Binding-site contacts:
Ligand atom CE2 contacts residue VAL39 of chain 1.B at 3.8 Å (hydrophobic).
Ligand atom NH1 contacts residue ASP115 of chain 1.B at 3.3 Å (salt-bridge).
Ligand atom O contacts residue TRP49 of chain 1.B at 2.9 Å (h-bond).
Ligand atom CA contacts residue ASN116 of chain 1.B at 3.8 Å.
Ligand atom CE1 contacts residue ARG15 of chain 1.B at 3.9 Å.
Ligand atom CB contacts residue TRP72 of chain 1.B at 3.5 Å (hydrophobic).
Ligand atom CZ contacts residue ASP70 of chain 1.B at 3.4 Å.
Ligand atom CB contacts residue ASN116 of chain 1.B at 3.9 Å.
Ligand atom CD1 contacts residue VAL39 of chain 1.B at 3.8 Å (hydrophobic).
Ligand atom CD contacts residue PHE105 of chain 1.B at 3.4 Å (hydrophobic).
Ligand atom CB contacts residue TRP49 of chain 1.B at 3.6 Å (hydrophobic).
Ligand atom CA contacts residue TRP72 of chain 1.B at 3.5 Å (hydrophobic).
Ligand atom CG2 contacts residue ALA82 of chain 1.B at 3.4 Å (hydrophobic).
Ligand atom CE2 contacts residue ALA41 of chain 1.B at 3.7 Å (hydrophobic).
Ligand atom O contacts residue ASN116 of chain 1.B at 3.0 Å (h-bond).
Ligand atom CD1 contacts residue TRP49 of chain 1.B at 3.9 Å (hydrophobic).
Ligand atom C contacts residue ASN116 of chain 1.B at 3.6 Å.
Ligand atom CE1 contacts residue VAL39 of chain 1.B at 3.7 Å (hydrophobic).
Ligand atom OH contacts residue ASP70 of chain 1.B at 2.6 Å (salt-bridge).
Ligand atom OH contacts residue HIS45 of chain 1.B at 3.5 Å.
Ligand atom CG2 contacts residue ASN116 of chain 1.B at 3.8 Å.
Ligand atom CD contacts residue ASP115 of chain 1.B at 3.3 Å.
Ligand atom OH contacts residue ALA41 of chain 1.B at 3.5 Å.
Ligand atom CE2 contacts residue LEU46 of chain 1.B at 3.9 Å (hydrophobic).
Ligand atom CE2 contacts residue ASP70 of chain 1.B at 3.3 Å.
Ligand atom CE1 contacts residue LEU79 of chain 1.B at 3.6 Å (hydrophobic).
Ligand atom CD1 contacts residue ALA82 of chain 1.B at 3.6 Å (hydrophobic).
Ligand atom CB contacts residue ASP115 of chain 1.B at 3.4 Å.
Ligand atom CZ contacts residue LEU79 of chain 1.B at 3.6 Å (hydrophobic).
Ligand atom CG2 contacts residue TRP49 of chain 1.B at 3.8 Å (hydrophobic).
Ligand atom CG contacts residue PHE105 of chain 1.B at 3.7 Å (hydrophobic).
Ligand atom N contacts residue ASN116 of chain 1.B at 2.8 Å (h-bond).
Ligand atom C contacts residue TRP49 of chain 1.B at 3.6 Å (hydrophobic).
Ligand atom CD contacts residue TRP49 of chain 1.B at 3.7 Å (hydrophobic).
Ligand atom CG contacts residue TRP72 of chain 1.B at 3.8 Å (hydrophobic).
Ligand atom OH contacts residue LEU79 of chain 1.B at 3.7 Å.
Ligand atom CZ contacts residue VAL39 of chain 1.B at 3.6 Å (hydrophobic).
Ligand atom CA contacts residue ASN116 of chain 1.B at 3.4 Å.
Ligand atom CD1 contacts residue ASN116 of chain 1.B at 3.9 Å.
Ligand atom CZ contacts residue ARG15 of chain 1.B at 3.5 Å.

Sequence of chain 1.B:
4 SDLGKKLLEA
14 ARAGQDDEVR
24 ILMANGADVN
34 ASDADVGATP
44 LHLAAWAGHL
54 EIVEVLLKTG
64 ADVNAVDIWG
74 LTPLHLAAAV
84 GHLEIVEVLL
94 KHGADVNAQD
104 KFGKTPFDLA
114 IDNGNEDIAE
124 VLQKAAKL

A small-molecule ligand and the protein it binds are described below.
Small molecule (SMILES): CC[C@H](C)[C@@H]1NC(=O)[C@H](CCCNC(N)=[NH2+])NC(=O)[C@H]([C@@H](C)CC)NC(=O)[C@H](CO)NC(=O)[C@H](CCCC[NH3+])NC(=O)[C@@H]2CCCN2C(=O)[C@H]2CCCN2C(=O)[C@H](C)NC(=O)[C@H](Cc2ccc(O)cc2)NC(=O)[C@H](Cc2ccccc2)NC(=O)[C@H](C)NC(=O)[C@H](CCC(N)=O)NC(=O)CNC(=O)[C@@H]2CCCN2C(=O)CNC1=O